Sequence of chain 2.B:
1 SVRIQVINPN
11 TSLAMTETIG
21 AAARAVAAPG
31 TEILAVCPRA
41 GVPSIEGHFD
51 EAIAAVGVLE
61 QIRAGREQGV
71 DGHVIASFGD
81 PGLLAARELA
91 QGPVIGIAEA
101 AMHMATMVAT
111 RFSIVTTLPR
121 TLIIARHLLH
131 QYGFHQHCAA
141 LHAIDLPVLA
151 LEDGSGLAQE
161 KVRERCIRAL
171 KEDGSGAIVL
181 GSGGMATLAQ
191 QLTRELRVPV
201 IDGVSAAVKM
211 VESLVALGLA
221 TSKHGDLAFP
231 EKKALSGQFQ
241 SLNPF

Binding-site contacts:
Ligand atom N7 contacts residue SER77 of chain 2.B at 3.4 Å (h-bond).
Ligand atom N3 contacts residue SER77 of chain 2.B at 3.9 Å.
Ligand atom O5 contacts residue SER77 of chain 2.B at 3.6 Å (h-bond).
Ligand atom O8 contacts residue ILE45 of chain 2.B at 2.8 Å (h-bond).
Ligand atom O5 contacts residue GLY183 of chain 2.B at 3.0 Å (h-bond).
Ligand atom O8 contacts residue SER44 of chain 2.B at 3.7 Å.
Ligand atom C8 contacts residue ASN10 of chain 2.B at 3.9 Å.
Ligand atom N9 contacts residue SER77 of chain 2.B at 3.6 Å.
Ligand atom N1 contacts residue THR121 of chain 2.B at 3.9 Å.
Ligand atom O5 contacts residue PHE78 of chain 2.B at 3.1 Å (h-bond).
Ligand atom C4 contacts residue SER77 of chain 2.B at 3.4 Å.
Ligand atom O8 contacts residue ASN10 of chain 2.B at 3.1 Å (h-bond).
Ligand atom C8 contacts residue SER77 of chain 2.B at 3.6 Å.
Ligand atom C2 contacts residue THR117 of chain 2.B at 4.0 Å.
Ligand atom N1 contacts residue GLY181 of chain 2.B at 3.0 Å (h-bond).
Ligand atom N9 contacts residue ILE45 of chain 2.B at 2.8 Å (h-bond).
Ligand atom N1 contacts residue PHE78 of chain 2.B at 3.8 Å.
Ligand atom N7 contacts residue VAL148 of chain 2.B at 4.0 Å.
Ligand atom C5 contacts residue SER77 of chain 2.B at 3.2 Å.
Ligand atom C5 contacts residue GLY183 of chain 2.B at 4.0 Å.
Ligand atom C8 contacts residue ILE45 of chain 2.B at 3.7 Å (hydrophobic).
Ligand atom C2 contacts residue PHE78 of chain 2.B at 4.0 Å (hydrophobic).
Ligand atom O5 contacts residue SER182 of chain 2.B at 3.4 Å.
Ligand atom N9 contacts residue VAL148 of chain 2.B at 3.9 Å.
Ligand atom C8 contacts residue VAL148 of chain 2.B at 3.6 Å (hydrophobic).
Ligand atom O2 contacts residue THR116 of chain 2.B at 4.0 Å.
Ligand atom C2 contacts residue THR116 of chain 2.B at 4.0 Å.
Ligand atom O8 contacts residue VAL148 of chain 2.B at 3.6 Å.
Ligand atom O2 contacts residue SER182 of chain 2.B at 3.7 Å.
Ligand atom C5 contacts residue SER182 of chain 2.B at 3.9 Å.
Ligand atom O2 contacts residue THR117 of chain 2.B at 3.1 Å (h-bond).
Ligand atom N3 contacts residue PHE78 of chain 2.B at 3.8 Å.
Ligand atom C5 contacts residue PHE78 of chain 2.B at 3.7 Å (hydrophobic).
Ligand atom O2 contacts residue VAL148 of chain 2.B at 3.7 Å.
Ligand atom N1 contacts residue THR116 of chain 2.B at 3.1 Å (h-bond).
Ligand atom N3 contacts residue ILE45 of chain 2.B at 4.0 Å.
Ligand atom O2 contacts residue GLY181 of chain 2.B at 3.3 Å (h-bond).
Ligand atom C4 contacts residue ILE45 of chain 2.B at 3.8 Å (hydrophobic).
Ligand atom N7 contacts residue ASN10 of chain 2.B at 3.9 Å.
Ligand atom C2 contacts residue GLY181 of chain 2.B at 3.2 Å.

The protein below binds the small molecule below.
Small molecule (SMILES): NC(=O)NC1=NC(=O)NC1=O